Binding-site contacts:
Ligand atom S contacts residue TYR147 of chain 1.Z at 3.9 Å.
Ligand atom C4 contacts residue ARG33 of chain 1.Z at 3.7 Å.
Ligand atom C16 contacts residue ILE122 of chain 1.Z at 3.6 Å (hydrophobic).
Ligand atom C8 contacts residue ALA146 of chain 1.Z at 3.8 Å (hydrophobic).
Ligand atom O1 contacts residue TYR147 of chain 1.Z at 3.6 Å.
Ligand atom C8 contacts residue LYS14 of chain 1.Z at 3.1 Å.
Ligand atom C13 contacts residue GLU16 of chain 1.Z at 3.3 Å.
Ligand atom S contacts residue LYS14 of chain 1.Z at 3.7 Å.
Ligand atom C9 contacts residue LYS14 of chain 1.Z at 3.8 Å.
Ligand atom C11 contacts residue ILE122 of chain 1.Z at 3.6 Å (hydrophobic).
Ligand atom C6 contacts residue ARG33 of chain 1.Z at 4.1 Å.
Ligand atom C12 contacts residue GLU16 of chain 1.Z at 3.0 Å.
Ligand atom O3 contacts residue LYS14 of chain 1.Z at 4.0 Å.
Ligand atom C15 contacts residue LEU25 of chain 1.Z at 3.7 Å (hydrophobic).
Ligand atom C6 contacts residue ILE122 of chain 1.Z at 3.9 Å (hydrophobic).
Ligand atom C7 contacts residue ALA146 of chain 1.Z at 3.6 Å (hydrophobic).
Ligand atom O3 contacts residue ILE122 of chain 1.Z at 3.2 Å.
Ligand atom C13 contacts residue TYR150 of chain 1.Z at 4.0 Å (hydrophobic).
Ligand atom O2 contacts residue GLU16 of chain 1.Z at 4.1 Å.
Ligand atom C2 contacts residue LEU29 of chain 1.Z at 3.8 Å (hydrophobic).
Ligand atom C3 contacts residue ILE122 of chain 1.Z at 4.1 Å (hydrophobic).
Ligand atom C7 contacts residue LYS14 of chain 1.Z at 4.0 Å.
Ligand atom C7 contacts residue ILE122 of chain 1.Z at 4.2 Å (hydrophobic).
Ligand atom O1 contacts residue TYR150 of chain 1.Z at 3.2 Å.
Ligand atom C4 contacts residue VAL109 of chain 1.Z at 4.0 Å (hydrophobic).
Ligand atom C1 contacts residue ILE122 of chain 1.Z at 3.7 Å (hydrophobic).
Ligand atom C3 contacts residue VAL109 of chain 1.Z at 4.1 Å (hydrophobic).
Ligand atom C14 contacts residue LEU25 of chain 1.Z at 3.5 Å (hydrophobic).
Ligand atom O2 contacts residue TYR147 of chain 1.Z at 3.1 Å.
Ligand atom C12 contacts residue TYR150 of chain 1.Z at 3.9 Å (hydrophobic).
Ligand atom C5 contacts residue ILE122 of chain 1.Z at 3.8 Å (hydrophobic).
Ligand atom C10 contacts residue ILE122 of chain 1.Z at 3.8 Å (hydrophobic).
Ligand atom C2 contacts residue ILE122 of chain 1.Z at 3.8 Å (hydrophobic).
Ligand atom C5 contacts residue ARG33 of chain 1.Z at 4.0 Å.
Ligand atom N contacts residue ILE122 of chain 1.Z at 3.5 Å.
Ligand atom O2 contacts residue LYS14 of chain 1.Z at 2.7 Å (salt-bridge).
Ligand atom C15 contacts residue LEU111 of chain 1.Z at 3.4 Å (hydrophobic).
Ligand atom C16 contacts residue LEU111 of chain 1.Z at 3.9 Å (hydrophobic).
Ligand atom C11 contacts residue GLU16 of chain 1.Z at 4.0 Å.
Ligand atom O3 contacts residue GLU16 of chain 1.Z at 3.6 Å (salt-bridge).

A small-molecule ligand and the protein it binds are described below.
Small molecule (SMILES): O=S(=O)(O)c1cccc2cccc(Nc3ccccc3)c12

Sequence of chain 1.Z:
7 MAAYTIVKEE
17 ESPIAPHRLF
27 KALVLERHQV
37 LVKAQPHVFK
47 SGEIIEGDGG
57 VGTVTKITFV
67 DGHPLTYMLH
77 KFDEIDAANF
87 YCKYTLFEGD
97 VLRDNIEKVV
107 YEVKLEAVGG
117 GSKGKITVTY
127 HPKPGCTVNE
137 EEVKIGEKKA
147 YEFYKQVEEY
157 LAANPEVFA